Sequence of chain 7.E:
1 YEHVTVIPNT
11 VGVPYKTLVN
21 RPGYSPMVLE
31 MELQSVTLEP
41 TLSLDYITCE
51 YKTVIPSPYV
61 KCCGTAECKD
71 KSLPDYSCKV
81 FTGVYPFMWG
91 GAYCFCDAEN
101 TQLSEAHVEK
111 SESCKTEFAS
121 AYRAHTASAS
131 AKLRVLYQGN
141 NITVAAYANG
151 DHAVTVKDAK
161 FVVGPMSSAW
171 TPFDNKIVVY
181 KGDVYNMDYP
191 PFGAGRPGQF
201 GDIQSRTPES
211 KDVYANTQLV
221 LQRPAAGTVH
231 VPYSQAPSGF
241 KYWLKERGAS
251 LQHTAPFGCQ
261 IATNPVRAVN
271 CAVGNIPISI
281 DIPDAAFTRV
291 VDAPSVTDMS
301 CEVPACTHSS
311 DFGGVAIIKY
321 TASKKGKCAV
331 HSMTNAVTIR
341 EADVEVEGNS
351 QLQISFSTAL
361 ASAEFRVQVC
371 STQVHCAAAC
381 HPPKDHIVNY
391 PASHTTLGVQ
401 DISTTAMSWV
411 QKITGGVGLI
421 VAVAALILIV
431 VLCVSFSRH

Binding-site contacts:
Ligand atom C1 contacts residue ASN259 of chain 7.F at 1.4 Å.
Ligand atom O7 contacts residue LYS181 of chain 7.E at 3.9 Å.
Ligand atom O6 contacts residue THR116 of chain 7.E at 3.5 Å.
Ligand atom O5 contacts residue ASN259 of chain 7.F at 2.4 Å (h-bond).
Ligand atom O5 contacts residue THR116 of chain 7.E at 4.0 Å.
Ligand atom C5 contacts residue ASN259 of chain 7.F at 3.7 Å.
Ligand atom O7 contacts residue ASN259 of chain 7.F at 2.9 Å (h-bond).
Ligand atom C7 contacts residue ASN259 of chain 7.F at 3.1 Å.
Ligand atom O6 contacts residue LYS115 of chain 7.E at 4.4 Å.
Ligand atom C2 contacts residue ASN259 of chain 7.F at 2.4 Å.
Ligand atom C8 contacts residue ASN259 of chain 7.F at 4.4 Å.
Ligand atom C4 contacts residue ASN259 of chain 7.F at 4.2 Å.
Ligand atom C8 contacts residue LYS181 of chain 7.E at 4.1 Å.
Ligand atom N2 contacts residue ASN259 of chain 7.F at 2.9 Å (h-bond).
Ligand atom C3 contacts residue ASN259 of chain 7.F at 3.8 Å.

Sequence of chain 7.F:
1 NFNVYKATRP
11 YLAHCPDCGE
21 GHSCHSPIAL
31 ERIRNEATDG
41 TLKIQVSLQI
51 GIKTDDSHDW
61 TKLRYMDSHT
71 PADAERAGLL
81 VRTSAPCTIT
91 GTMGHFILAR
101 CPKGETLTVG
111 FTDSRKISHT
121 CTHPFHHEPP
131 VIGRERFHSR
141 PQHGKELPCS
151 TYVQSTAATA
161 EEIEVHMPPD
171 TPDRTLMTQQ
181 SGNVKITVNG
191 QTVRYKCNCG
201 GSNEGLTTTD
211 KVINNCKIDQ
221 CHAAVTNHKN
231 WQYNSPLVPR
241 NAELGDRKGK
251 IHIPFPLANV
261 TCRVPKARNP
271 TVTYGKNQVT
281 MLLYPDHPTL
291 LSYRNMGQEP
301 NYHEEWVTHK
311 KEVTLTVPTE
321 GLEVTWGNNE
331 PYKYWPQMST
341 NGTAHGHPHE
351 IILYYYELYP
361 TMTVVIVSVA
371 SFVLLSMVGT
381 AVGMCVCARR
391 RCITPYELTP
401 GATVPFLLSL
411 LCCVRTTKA

A small-molecule ligand and the protein it binds are described below.
Small molecule (SMILES): CC(=O)N[C@@H]1[C@@H](O)[C@H](O)[C@@H](CO)O[C@H]1O